The protein below binds the small molecule below.
Small molecule (SMILES): Nc1ccnc(=O)[nH]1

Binding-site contacts:
Ligand atom N4 contacts residue HIS630 of chain 4.F at 3.0 Å.
Ligand atom N1 contacts residue HIS630 of chain 4.F at 4.2 Å.
Ligand atom C2 contacts residue HIS630 of chain 4.F at 3.2 Å.
Ligand atom C4 contacts residue HIS630 of chain 4.F at 3.2 Å.
Ligand atom C2 contacts residue GLY627 of chain 4.C at 4.1 Å.
Ligand atom C6 contacts residue HIS628 of chain 4.C at 2.7 Å.
Ligand atom C6 contacts residue PHE629 of chain 4.C at 4.0 Å (hydrophobic).
Ligand atom O2 contacts residue ASP626 of chain 4.C at 3.6 Å (salt-bridge).
Ligand atom C2 contacts residue HIS628 of chain 4.C at 3.3 Å.
Ligand atom C4 contacts residue HIS628 of chain 4.C at 4.5 Å.
Ligand atom N3 contacts residue HIS630 of chain 4.F at 2.6 Å (h-bond).
Ligand atom N4 contacts residue PRO631 of chain 4.F at 4.4 Å.
Ligand atom O2 contacts residue HIS630 of chain 4.F at 3.5 Å.
Ligand atom C5 contacts residue PHE629 of chain 4.F at 4.0 Å (hydrophobic).
Ligand atom N3 contacts residue HIS628 of chain 4.C at 4.3 Å.
Ligand atom N4 contacts residue PHE629 of chain 4.F at 4.4 Å.
Ligand atom N1 contacts residue PHE629 of chain 4.C at 4.2 Å.
Ligand atom C5 contacts residue HIS628 of chain 4.C at 3.9 Å.
Ligand atom O2 contacts residue GLY627 of chain 4.C at 3.4 Å.
Ligand atom N1 contacts residue TRP607 of chain 4.F at 4.5 Å.
Ligand atom O2 contacts residue HIS628 of chain 4.C at 3.4 Å (h-bond).
Ligand atom N1 contacts residue HIS628 of chain 4.C at 2.3 Å (h-bond).
Ligand atom C5 contacts residue HIS630 of chain 4.F at 4.3 Å.

Sequence of chain 4.F:
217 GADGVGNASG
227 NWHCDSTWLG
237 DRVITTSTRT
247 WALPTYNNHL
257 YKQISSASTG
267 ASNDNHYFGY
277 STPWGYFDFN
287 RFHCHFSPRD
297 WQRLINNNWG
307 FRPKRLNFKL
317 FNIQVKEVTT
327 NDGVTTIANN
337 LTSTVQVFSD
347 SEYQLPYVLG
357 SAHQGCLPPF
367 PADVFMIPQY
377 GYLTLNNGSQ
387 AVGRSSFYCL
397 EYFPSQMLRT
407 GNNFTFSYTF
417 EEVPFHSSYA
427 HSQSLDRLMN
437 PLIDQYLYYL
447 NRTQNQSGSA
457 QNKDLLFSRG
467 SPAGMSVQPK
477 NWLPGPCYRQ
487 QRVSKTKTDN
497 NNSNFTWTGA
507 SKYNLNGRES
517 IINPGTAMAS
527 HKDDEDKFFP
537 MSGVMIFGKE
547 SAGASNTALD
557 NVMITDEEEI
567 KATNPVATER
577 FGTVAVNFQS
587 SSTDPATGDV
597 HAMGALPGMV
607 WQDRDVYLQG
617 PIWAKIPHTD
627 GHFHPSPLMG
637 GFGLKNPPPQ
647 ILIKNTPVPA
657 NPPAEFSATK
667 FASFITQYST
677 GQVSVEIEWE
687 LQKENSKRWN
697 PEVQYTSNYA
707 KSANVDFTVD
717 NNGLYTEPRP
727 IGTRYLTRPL

Sequence of chain 4.C:
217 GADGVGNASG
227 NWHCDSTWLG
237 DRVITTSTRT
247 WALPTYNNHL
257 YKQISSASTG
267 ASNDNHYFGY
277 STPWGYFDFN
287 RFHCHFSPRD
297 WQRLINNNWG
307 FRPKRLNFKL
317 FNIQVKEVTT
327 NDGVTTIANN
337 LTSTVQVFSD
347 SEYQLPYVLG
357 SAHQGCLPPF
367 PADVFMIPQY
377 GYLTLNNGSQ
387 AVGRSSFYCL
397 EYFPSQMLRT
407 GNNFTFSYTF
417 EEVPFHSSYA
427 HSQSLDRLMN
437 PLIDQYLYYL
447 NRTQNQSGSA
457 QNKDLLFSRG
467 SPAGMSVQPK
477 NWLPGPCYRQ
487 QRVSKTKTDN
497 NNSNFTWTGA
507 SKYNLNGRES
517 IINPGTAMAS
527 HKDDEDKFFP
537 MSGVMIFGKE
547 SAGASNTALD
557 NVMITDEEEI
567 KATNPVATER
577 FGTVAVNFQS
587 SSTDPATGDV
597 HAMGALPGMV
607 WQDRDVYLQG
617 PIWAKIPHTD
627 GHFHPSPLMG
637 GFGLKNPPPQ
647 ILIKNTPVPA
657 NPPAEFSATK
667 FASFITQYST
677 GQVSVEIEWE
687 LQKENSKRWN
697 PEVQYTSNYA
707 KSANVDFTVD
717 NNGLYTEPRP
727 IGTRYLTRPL